Binding-site contacts:
Ligand atom C2 contacts residue U4 of chain 1.A at 0.1 Å.
Ligand atom C1' contacts residue U4 of chain 1.A at 0.1 Å.
Ligand atom C5 contacts residue A7 of chain 1.A at 0.1 Å.
Ligand atom C4 contacts residue G3 of chain 1.A at 0.0 Å.
Ligand atom P contacts residue G3 of chain 1.A at 0.1 Å.
Ligand atom O4' contacts residue G3 of chain 1.A at 0.1 Å (h-bond).
Ligand atom C5' contacts residue U6 of chain 1.A at 0.1 Å.
Ligand atom C5 contacts residue U4 of chain 1.A at 0.1 Å.
Ligand atom C4' contacts residue U8 of chain 1.A at 0.1 Å.
Ligand atom C8 contacts residue A7 of chain 1.A at 0.0 Å.
Ligand atom N1 contacts residue U1 of chain 1.A at 0.1 Å (h-bond).
Ligand atom O3' contacts residue U6 of chain 1.A at 0.1 Å (h-bond).
Ligand atom C3' contacts residue U6 of chain 1.A at 0.1 Å.
Ligand atom O3' contacts residue U2 of chain 1.A at 0.0 Å (h-bond).
Ligand atom N3 contacts residue G3 of chain 1.A at 0.0 Å (h-bond).
Ligand atom C5 contacts residue G3 of chain 1.A at 0.1 Å.
Ligand atom C4 contacts residue U2 of chain 1.A at 0.1 Å.
Ligand atom O2 contacts residue U1 of chain 1.A at 0.0 Å (h-bond).
Ligand atom N2 contacts residue G3 of chain 1.A at 0.0 Å (h-bond).
Ligand atom N7 contacts residue A7 of chain 1.A at 0.1 Å (h-bond).
Ligand atom OP2 contacts residue G3 of chain 1.A at 0.1 Å (h-bond).
Ligand atom N3 contacts residue U2 of chain 1.A at 0.1 Å (h-bond).
Ligand atom C6 contacts residue U2 of chain 1.A at 0.1 Å.
Ligand atom N1 contacts residue G3 of chain 1.A at 0.1 Å (h-bond).
Ligand atom C5' contacts residue A7 of chain 1.A at 0.1 Å.
Ligand atom C2 contacts residue U1 of chain 1.A at 0.1 Å.
Ligand atom N9 contacts residue G3 of chain 1.A at 0.1 Å (h-bond).
Ligand atom O5' contacts residue U1 of chain 1.A at 0.1 Å (h-bond).
Ligand atom C2 contacts residue U2 of chain 1.A at 0.1 Å.
Ligand atom O4' contacts residue U6 of chain 1.A at 0.1 Å (h-bond).
Ligand atom N1 contacts residue U2 of chain 1.A at 0.0 Å (h-bond).
Ligand atom C3' contacts residue U2 of chain 1.A at 0.1 Å.
Ligand atom O2' contacts residue U6 of chain 1.A at 0.1 Å (h-bond).
Ligand atom C2 contacts residue G3 of chain 1.A at 0.0 Å.
Ligand atom C6 contacts residue U4 of chain 1.A at 0.1 Å.
Ligand atom C4' contacts residue U6 of chain 1.A at 0.0 Å.
Ligand atom C2' contacts residue U6 of chain 1.A at 0.1 Å.
Ligand atom N1 contacts residue U4 of chain 1.A at 0.0 Å (h-bond).
Ligand atom C5 contacts residue U2 of chain 1.A at 0.1 Å.
Ligand atom O4' contacts residue U4 of chain 1.A at 0.1 Å (h-bond).

This small molecule binds to this protein.
Small molecule (SMILES): Nc1ccn([C@@H]2O[C@H](CO[P](=O)(O)O[C@H]3[C@@H](O)[C@H](n4ccc(N)nc4=O)O[C@@H]3CO[P](=O)(O)O[C@H]3[C@@H](O)[C@H](n4ccc(=O)[nH]c4=O)O[C@@H]3CO[P](=O)(O)O[C@H]3[C@@H](O)[C@H](n4cnc5c(=O)nc(N)[nH]c54)O[C@@H]3CO[P](=O)(O)O[C@H]3[C@@H](O)[C@H](n4ccc(=O)[nH]c4=O)O[C@@H]3CO[P](=O)(O)O[C@H]3[C@@H](O)[C@H](n4ccc(=O)[nH]c4=O)O[C@@H]3COP(=O)=O)[C@@H](O[P](=O)(O)OC[C@H]3O[C@@H](n4cnc5c(N)ncnc54)[C@H](O)[C@@H]3O[P](=O)(O)OC[C@H]3O[C@@H](n4cnc5c(=O)nc(N)[nH]c54)[C@H](O)[C@@H]3O)[C@H]2O)c(=O)n1

Sequence of chain 1.E:
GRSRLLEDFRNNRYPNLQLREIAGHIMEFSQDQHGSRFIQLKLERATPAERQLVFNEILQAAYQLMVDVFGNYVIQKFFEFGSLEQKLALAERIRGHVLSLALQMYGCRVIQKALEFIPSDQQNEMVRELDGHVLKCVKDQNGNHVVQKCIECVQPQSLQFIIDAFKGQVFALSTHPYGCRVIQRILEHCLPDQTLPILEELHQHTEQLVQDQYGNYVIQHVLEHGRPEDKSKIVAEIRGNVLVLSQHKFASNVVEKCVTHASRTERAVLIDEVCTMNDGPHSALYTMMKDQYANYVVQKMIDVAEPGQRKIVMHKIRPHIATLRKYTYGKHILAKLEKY